Binding-site contacts:
Ligand atom C6 contacts residue ASN318 of chain 51.E at 3.3 Å.
Ligand atom O6 contacts residue SER284 of chain 51.E at 2.9 Å (h-bond).
Ligand atom O4 contacts residue ASN318 of chain 51.E at 4.4 Å.
Ligand atom C5 contacts residue SER284 of chain 51.E at 4.5 Å.
Ligand atom O6 contacts residue ASN318 of chain 51.E at 3.3 Å.
Ligand atom O5 contacts residue SER284 of chain 51.E at 4.4 Å.
Ligand atom C6 contacts residue SER284 of chain 51.E at 3.2 Å.

Sequence of chain 51.E:
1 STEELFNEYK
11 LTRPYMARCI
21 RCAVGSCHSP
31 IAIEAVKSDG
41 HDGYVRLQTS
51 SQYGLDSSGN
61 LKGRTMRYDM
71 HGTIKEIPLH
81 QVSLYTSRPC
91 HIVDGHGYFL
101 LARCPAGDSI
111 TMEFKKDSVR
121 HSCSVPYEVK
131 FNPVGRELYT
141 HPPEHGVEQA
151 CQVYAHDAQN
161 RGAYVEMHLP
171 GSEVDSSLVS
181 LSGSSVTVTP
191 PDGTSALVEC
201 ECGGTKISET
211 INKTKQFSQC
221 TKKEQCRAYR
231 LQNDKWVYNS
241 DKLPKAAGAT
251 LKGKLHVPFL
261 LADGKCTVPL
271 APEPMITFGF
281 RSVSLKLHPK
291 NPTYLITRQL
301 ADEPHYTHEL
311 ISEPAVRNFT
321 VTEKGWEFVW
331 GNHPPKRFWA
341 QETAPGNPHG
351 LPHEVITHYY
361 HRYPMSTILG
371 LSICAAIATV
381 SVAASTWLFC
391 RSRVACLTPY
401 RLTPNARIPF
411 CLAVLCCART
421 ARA

The protein below binds the small molecule below.
Small molecule (SMILES): CC(=O)N[C@@H]1[C@@H](O)[C@H](O)[C@@H](CO)O[C@H]1O